Binding-site contacts:
Ligand atom C2 contacts residue VAL307 of chain 1.A at 4.4 Å (hydrophobic).
Ligand atom C1 contacts residue VAL307 of chain 1.A at 4.1 Å (hydrophobic).
Ligand atom C3 contacts residue ARG246 of chain 1.A at 3.9 Å.
Ligand atom C3 contacts residue ASN146 of chain 1.A at 3.8 Å.
Ligand atom C5 contacts residue VAL307 of chain 1.A at 3.3 Å (hydrophobic).
Ligand atom O5 contacts residue VAL307 of chain 1.A at 4.2 Å.
Ligand atom O5 contacts residue ASN146 of chain 1.A at 2.4 Å (h-bond).
Ligand atom C3 contacts residue SER308 of chain 1.A at 3.6 Å.
Ligand atom O7 contacts residue ASP95 of chain 1.A at 4.3 Å.
Ligand atom O7 contacts residue ARG246 of chain 1.A at 3.7 Å.
Ligand atom C8 contacts residue VAL138 of chain 1.A at 4.0 Å (hydrophobic).
Ligand atom O7 contacts residue ASN244 of chain 1.A at 3.9 Å.
Ligand atom C7 contacts residue ASN244 of chain 1.A at 4.2 Å.
Ligand atom N2 contacts residue ASN146 of chain 1.A at 2.9 Å (h-bond).
Ligand atom C6 contacts residue VAL307 of chain 1.A at 4.2 Å (hydrophobic).
Ligand atom C7 contacts residue ASN146 of chain 1.A at 3.9 Å.
Ligand atom N2 contacts residue SER308 of chain 1.A at 2.8 Å (h-bond).
Ligand atom O3 contacts residue ASP95 of chain 1.A at 4.1 Å.
Ligand atom C4 contacts residue ASP95 of chain 1.A at 4.1 Å.
Ligand atom C2 contacts residue ASN146 of chain 1.A at 2.5 Å.
Ligand atom C8 contacts residue SER308 of chain 1.A at 3.7 Å.
Ligand atom C2 contacts residue ASP95 of chain 1.A at 4.4 Å.
Ligand atom C4 contacts residue ARG246 of chain 1.A at 4.2 Å.
Ligand atom C3 contacts residue ASP95 of chain 1.A at 4.4 Å.
Ligand atom O3 contacts residue SER308 of chain 1.A at 4.2 Å.
Ligand atom C3 contacts residue VAL307 of chain 1.A at 3.5 Å (hydrophobic).
Ligand atom O3 contacts residue ARG246 of chain 1.A at 2.7 Å (salt-bridge).
Ligand atom C8 contacts residue LEU145 of chain 1.A at 3.9 Å (hydrophobic).
Ligand atom C4 contacts residue VAL307 of chain 1.A at 3.6 Å (hydrophobic).
Ligand atom O4 contacts residue VAL307 of chain 1.A at 3.4 Å (h-bond).
Ligand atom C8 contacts residue ASN244 of chain 1.A at 3.6 Å.
Ligand atom C8 contacts residue PHE243 of chain 1.A at 4.2 Å (hydrophobic).
Ligand atom C2 contacts residue SER308 of chain 1.A at 3.5 Å.
Ligand atom O3 contacts residue CYS245 of chain 1.A at 4.0 Å.
Ligand atom O7 contacts residue PRO96 of chain 1.A at 3.7 Å.
Ligand atom C1 contacts residue SER308 of chain 1.A at 3.8 Å.
Ligand atom C7 contacts residue SER308 of chain 1.A at 3.6 Å.
Ligand atom C1 contacts residue ASN146 of chain 1.A at 1.4 Å.
Ligand atom C4 contacts residue ASN146 of chain 1.A at 4.2 Å.
Ligand atom C5 contacts residue ASN146 of chain 1.A at 3.7 Å.

This protein binds this small molecule.
Small molecule (SMILES): CC(=O)N[C@@H]1[C@@H](O)[C@H](O)[C@@H](CO)O[C@H]1O

Sequence of chain 1.A:
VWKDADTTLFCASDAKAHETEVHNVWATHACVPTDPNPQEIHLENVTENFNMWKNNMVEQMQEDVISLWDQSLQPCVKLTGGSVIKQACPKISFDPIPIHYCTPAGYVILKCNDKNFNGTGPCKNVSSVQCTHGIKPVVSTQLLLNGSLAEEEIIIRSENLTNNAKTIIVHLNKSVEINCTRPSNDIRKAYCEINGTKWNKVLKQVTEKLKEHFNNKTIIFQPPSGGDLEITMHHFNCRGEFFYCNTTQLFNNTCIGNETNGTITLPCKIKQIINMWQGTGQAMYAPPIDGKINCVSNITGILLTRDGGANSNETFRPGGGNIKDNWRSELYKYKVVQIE